This small molecule binds to this protein.
Small molecule (SMILES): Nc1ccn([C@@H]2O[C@H](CO[P](=O)(O)O[C@H]3[C@@H](O)[C@H](n4ccc(=O)[nH]c4=O)O[C@@H]3CO[P](=O)(O)O[C@H]3[C@@H](O)[C@H](n4ccc(=O)[nH]c4=O)O[C@@H]3CO[P](=O)(O)O[C@H]3[C@@H](O)[C@H](n4cnc5c(=O)nc(N)[nH]c54)O[C@@H]3CO[P](=O)(O)O[C@H]3[C@@H](O)[C@H](n4ccc(=O)[nH]c4=O)O[C@@H]3CO[P](=O)(O)O[C@H]3[C@@H](O)[C@H](n4cnc5c(N)ncnc54)O[C@@H]3CO[P](=O)(O)O[C@H]3[C@@H](O)[C@H](n4cnc5c(N)ncnc54)O[C@@H]3CO[P](=O)(O)O[C@H]3[C@@H](O)[C@H](n4cnc5c(N)ncnc54)O[C@@H]3COP(=O)=O)[C@@H](O[P](=O)(O)OC[C@H]3O[C@@H](n4ccc(=O)[nH]c4=O)[C@H](O)[C@@H]3O)[C@H]2O)c(=O)n1

Binding-site contacts:
Ligand atom OP1 contacts residue LYS44 of chain 1.Q at 4.4 Å.
Ligand atom OP1 contacts residue PRO45 of chain 1.Q at 4.0 Å.
Ligand atom O3' contacts residue LYS44 of chain 1.Q at 3.6 Å (salt-bridge).
Ligand atom C3' contacts residue LYS44 of chain 1.Q at 4.1 Å.
Ligand atom O2' contacts residue LYS44 of chain 1.Q at 2.7 Å (salt-bridge).
Ligand atom C2' contacts residue LYS44 of chain 1.Q at 3.9 Å.
Ligand atom C4' contacts residue LYS44 of chain 1.Q at 4.4 Å.

Sequence of chain 1.Q:
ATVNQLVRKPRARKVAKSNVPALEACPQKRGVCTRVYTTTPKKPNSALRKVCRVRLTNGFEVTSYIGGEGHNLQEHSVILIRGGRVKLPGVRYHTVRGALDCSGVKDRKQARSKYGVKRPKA